Binding-site contacts:
Ligand atom C6 contacts residue SER69 of chain 1.A at 3.6 Å.
Ligand atom O7 contacts residue ASN67 of chain 1.A at 3.4 Å (h-bond).
Ligand atom O5 contacts residue GLU70 of chain 1.A at 3.7 Å.
Ligand atom C4 contacts residue ASN67 of chain 1.A at 4.2 Å.
Ligand atom C5 contacts residue ASN67 of chain 1.A at 3.6 Å.
Ligand atom C1 contacts residue ASN67 of chain 1.A at 1.4 Å.
Ligand atom N2 contacts residue ASN67 of chain 1.A at 3.0 Å (h-bond).
Ligand atom C2 contacts residue ASN67 of chain 1.A at 2.5 Å.
Ligand atom O5 contacts residue SER69 of chain 1.A at 3.6 Å.
Ligand atom C1 contacts residue GLU70 of chain 1.A at 4.4 Å.
Ligand atom C5 contacts residue SER69 of chain 1.A at 3.6 Å.
Ligand atom O6 contacts residue GLU70 of chain 1.A at 3.7 Å.
Ligand atom O5 contacts residue ASN67 of chain 1.A at 2.3 Å (h-bond).
Ligand atom C3 contacts residue ASN67 of chain 1.A at 3.8 Å.
Ligand atom C7 contacts residue ASN67 of chain 1.A at 2.9 Å.
Ligand atom C8 contacts residue ASN67 of chain 1.A at 3.2 Å.
Ligand atom C1 contacts residue SER69 of chain 1.A at 4.0 Å.

Sequence of chain 1.A:
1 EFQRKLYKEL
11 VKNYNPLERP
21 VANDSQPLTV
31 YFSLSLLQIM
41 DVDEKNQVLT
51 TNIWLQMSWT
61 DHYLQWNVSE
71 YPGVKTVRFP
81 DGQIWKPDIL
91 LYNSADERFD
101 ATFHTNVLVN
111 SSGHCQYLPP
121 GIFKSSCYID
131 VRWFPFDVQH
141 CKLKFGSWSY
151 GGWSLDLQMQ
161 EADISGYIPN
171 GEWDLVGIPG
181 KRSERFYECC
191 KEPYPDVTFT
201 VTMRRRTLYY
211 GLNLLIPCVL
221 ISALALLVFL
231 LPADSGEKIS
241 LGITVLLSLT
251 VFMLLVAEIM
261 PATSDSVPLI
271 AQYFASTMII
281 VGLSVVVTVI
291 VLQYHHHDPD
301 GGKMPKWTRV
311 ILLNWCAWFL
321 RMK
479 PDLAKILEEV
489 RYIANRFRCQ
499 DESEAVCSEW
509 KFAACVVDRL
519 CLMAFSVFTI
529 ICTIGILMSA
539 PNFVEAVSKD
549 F

A protein and the small-molecule ligand that binds it are described below.
Small molecule (SMILES): CC(=O)N[C@@H]1[C@@H](O)[C@H](O)[C@@H](CO)O[C@H]1O